Binding-site contacts:
Ligand atom C5 contacts residue TYR183 of chain 2.A at 4.2 Å (hydrophobic).
Ligand atom O1A contacts residue ARG124 of chain 2.A at 2.6 Å (salt-bridge).
Ligand atom C3 contacts residue ILE122 of chain 2.A at 4.3 Å (hydrophobic).
Ligand atom O6 contacts residue CA1 of chain 2.B at 3.4 Å.
Ligand atom O4 contacts residue TYR215 of chain 2.A at 4.1 Å.
Ligand atom O6 contacts residue NAP1 of chain 2.C at 2.8 Å.
Ligand atom O6 contacts residue SER170 of chain 2.A at 2.6 Å (h-bond).
Ligand atom O1B contacts residue VAL180 of chain 2.A at 3.3 Å.
Ligand atom C2 contacts residue MET172 of chain 2.A at 4.0 Å (hydrophobic).
Ligand atom C6 contacts residue SER170 of chain 2.A at 2.9 Å.
Ligand atom C2 contacts residue ARG177 of chain 2.A at 4.2 Å.
Ligand atom C6 contacts residue NAP1 of chain 2.C at 3.3 Å.
Ligand atom C6 contacts residue MET172 of chain 2.A at 3.3 Å (hydrophobic).
Ligand atom O2 contacts residue ARG177 of chain 2.A at 3.2 Å (salt-bridge).
Ligand atom O6 contacts residue MET172 of chain 2.A at 4.1 Å.
Ligand atom O5 contacts residue NAP1 of chain 2.C at 4.2 Å.
Ligand atom O6 contacts residue TYR183 of chain 2.A at 2.4 Å (h-bond).
Ligand atom C1 contacts residue VAL180 of chain 2.A at 4.0 Å (hydrophobic).
Ligand atom C3 contacts residue ARG124 of chain 2.A at 4.2 Å.
Ligand atom C3 contacts residue MET172 of chain 2.A at 4.2 Å (hydrophobic).
Ligand atom O2 contacts residue MET172 of chain 2.A at 3.4 Å.
Ligand atom O5 contacts residue TYR183 of chain 2.A at 3.6 Å.
Ligand atom C2 contacts residue VAL180 of chain 2.A at 4.2 Å (hydrophobic).
Ligand atom O4 contacts residue MET172 of chain 2.A at 3.3 Å.
Ligand atom C4 contacts residue MET172 of chain 2.A at 3.1 Å (hydrophobic).
Ligand atom C2 contacts residue ARG124 of chain 2.A at 4.3 Å.
Ligand atom O4 contacts residue CA1 of chain 2.B at 3.9 Å.
Ligand atom C5 contacts residue CA1 of chain 2.B at 4.0 Å.
Ligand atom O1B contacts residue ARG177 of chain 2.A at 2.2 Å (salt-bridge).
Ligand atom C1 contacts residue ARG177 of chain 2.A at 3.3 Å.
Ligand atom C1 contacts residue ILE122 of chain 2.A at 4.2 Å (hydrophobic).
Ligand atom C6 contacts residue CA1 of chain 2.B at 2.9 Å.
Ligand atom C5 contacts residue MET172 of chain 2.A at 3.9 Å (hydrophobic).
Ligand atom O1A contacts residue ARG177 of chain 2.A at 4.0 Å.
Ligand atom O5 contacts residue ILE122 of chain 2.A at 3.5 Å.
Ligand atom O1B contacts residue ARG124 of chain 2.A at 3.3 Å (salt-bridge).
Ligand atom C6 contacts residue TYR183 of chain 2.A at 3.4 Å (hydrophobic).
Ligand atom C5 contacts residue NAP1 of chain 2.C at 3.7 Å.
Ligand atom C2 contacts residue ILE122 of chain 2.A at 3.9 Å (hydrophobic).
Ligand atom C1 contacts residue ARG124 of chain 2.A at 3.2 Å.

This small molecule binds to this protein.
Small molecule (SMILES): O=C(O)[C@H](O)[C@@H](O)[C@H](O)[C@H](O)CO

Sequence of chain 2.A:
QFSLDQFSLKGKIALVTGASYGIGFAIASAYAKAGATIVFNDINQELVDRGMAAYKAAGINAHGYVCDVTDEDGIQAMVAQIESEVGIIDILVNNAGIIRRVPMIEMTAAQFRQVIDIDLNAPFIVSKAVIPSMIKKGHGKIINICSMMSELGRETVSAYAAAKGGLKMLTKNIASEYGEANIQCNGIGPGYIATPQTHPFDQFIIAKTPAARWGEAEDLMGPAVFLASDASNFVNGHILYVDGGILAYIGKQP